Sequence of chain 1.H:
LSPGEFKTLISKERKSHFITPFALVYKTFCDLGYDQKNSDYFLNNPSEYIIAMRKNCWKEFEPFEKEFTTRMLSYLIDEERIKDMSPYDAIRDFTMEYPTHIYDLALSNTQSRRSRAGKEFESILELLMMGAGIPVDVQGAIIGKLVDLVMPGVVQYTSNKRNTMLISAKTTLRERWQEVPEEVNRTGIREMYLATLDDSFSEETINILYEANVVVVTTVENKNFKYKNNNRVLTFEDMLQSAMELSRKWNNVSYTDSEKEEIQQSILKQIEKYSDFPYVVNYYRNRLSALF

Binding-site contacts:
Ligand atom OP1 contacts residue SER115 of chain 1.G at 2.6 Å (h-bond).
Ligand atom N3 contacts residue GLN114 of chain 1.G at 3.0 Å (h-bond).
Ligand atom N3 contacts residue DG6 of chain 1.C at 2.6 Å (h-bond).
Ligand atom N1 contacts residue DC3 of chain 1.C at 2.9 Å (h-bond).
Ligand atom N4 contacts residue DG7 of chain 1.C at 2.7 Å (h-bond).
Ligand atom N1 contacts residue DC9 of chain 1.C at 2.8 Å (h-bond).
Ligand atom N2 contacts residue DC1 of chain 1.C at 2.6 Å (h-bond).
Ligand atom N7 contacts residue ARG188 of chain 1.H at 2.9 Å (salt-bridge).
Ligand atom N3 contacts residue DG8 of chain 1.C at 2.7 Å (h-bond).
Ligand atom OP1 contacts residue THR183 of chain 1.H at 2.8 Å (h-bond).
Ligand atom O6 contacts residue ARG186 of chain 1.H at 2.8 Å (salt-bridge).
Ligand atom O4' contacts residue SER118 of chain 1.G at 2.7 Å (h-bond).
Ligand atom O2 contacts residue DG2 of chain 1.C at 2.7 Å (h-bond).
Ligand atom O6 contacts residue ARG188 of chain 1.H at 2.6 Å (salt-bridge).
Ligand atom OP1 contacts residue SER111 of chain 1.G at 2.5 Å (h-bond).
Ligand atom N1 contacts residue DC1 of chain 1.C at 2.6 Å (h-bond).
Ligand atom N4 contacts residue DG2 of chain 1.C at 2.5 Å (h-bond).
Ligand atom O4' contacts residue GLN114 of chain 1.G at 3.0 Å (h-bond).
Ligand atom O6 contacts residue DC9 of chain 1.C at 2.9 Å (h-bond).
Ligand atom N2 contacts residue DC3 of chain 1.C at 2.8 Å (h-bond).
Ligand atom N4 contacts residue DG8 of chain 1.C at 2.6 Å (h-bond).
Ligand atom OP1 contacts residue THR113 of chain 1.H at 2.6 Å (h-bond).
Ligand atom O6 contacts residue DC3 of chain 1.C at 2.9 Å (h-bond).
Ligand atom N7 contacts residue ARG186 of chain 1.H at 2.9 Å (salt-bridge).
Ligand atom O6 contacts residue DC1 of chain 1.C at 2.5 Å (h-bond).
Ligand atom O2 contacts residue DG7 of chain 1.C at 2.6 Å (h-bond).
Ligand atom N2 contacts residue DC4 of chain 1.C at 2.8 Å (h-bond).
Ligand atom OP1 contacts residue THR183 of chain 1.H at 2.8 Å (h-bond).
Ligand atom N4 contacts residue GLU187 of chain 1.G at 2.9 Å (salt-bridge).
Ligand atom OP1 contacts residue THR184 of chain 1.H at 2.7 Å (h-bond).
Ligand atom OP2 contacts residue TYR106 of chain 1.G at 2.5 Å (h-bond).
Ligand atom N4 contacts residue DG6 of chain 1.C at 2.7 Å (h-bond).
Ligand atom N2 contacts residue DC9 of chain 1.C at 2.6 Å (h-bond).
Ligand atom O6 contacts residue DC4 of chain 1.C at 2.8 Å (h-bond).
Ligand atom N3 contacts residue DG7 of chain 1.C at 2.7 Å (h-bond).
Ligand atom O2 contacts residue DG8 of chain 1.C at 2.7 Å (h-bond).
Ligand atom N1 contacts residue DC4 of chain 1.C at 2.6 Å (h-bond).
Ligand atom O2 contacts residue DG6 of chain 1.C at 2.7 Å (h-bond).
Ligand atom N3 contacts residue DG2 of chain 1.C at 2.7 Å (h-bond).
Ligand atom OP2 contacts residue ARG116 of chain 1.H at 2.6 Å (salt-bridge).

Sequence of chain 1.G:
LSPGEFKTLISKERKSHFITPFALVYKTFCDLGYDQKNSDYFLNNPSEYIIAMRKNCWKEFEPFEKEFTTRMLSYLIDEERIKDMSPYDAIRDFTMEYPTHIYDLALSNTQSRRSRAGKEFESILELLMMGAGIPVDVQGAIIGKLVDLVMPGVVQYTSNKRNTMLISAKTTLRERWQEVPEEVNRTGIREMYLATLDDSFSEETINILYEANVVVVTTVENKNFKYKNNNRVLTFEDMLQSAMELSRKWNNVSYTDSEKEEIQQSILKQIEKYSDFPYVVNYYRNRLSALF

A small-molecule ligand and the protein it binds are described below.
Small molecule (SMILES): Cc1cn([C@H]2C[C@H](O[P](=O)(O)OC[C@H]3O[C@@H](n4cnc5c(=O)nc(N)[nH]c54)C[C@@H]3O[P](=O)(O)OC[C@H]3O[C@@H](n4cnc5c(=O)nc(N)[nH]c54)C[C@@H]3O[P](=O)(O)OC[C@H]3O[C@@H](n4ccc(N)nc4=O)C[C@@H]3O[P](=O)(O)OC[C@H]3O[C@@H](n4cnc5c(=O)nc(N)[nH]c54)C[C@@H]3O)[C@@H](CO[P](=O)(O)O[C@H]3C[C@H](n4ccc(N)nc4=O)O[C@@H]3CO[P](=O)(O)O[C@H]3C[C@H](n4ccc(N)nc4=O)O[C@@H]3CO[P](=O)(O)O[C@H]3C[C@H](n4ccc(N)nc4=O)O[C@@H]3CO[P](=O)(O)O[C@H]3C[C@H](n4cnc5c(=O)nc(N)[nH]c54)O[C@@H]3CO)O2)c(=O)[nH]c1=O